Sequence of chain 1.A:
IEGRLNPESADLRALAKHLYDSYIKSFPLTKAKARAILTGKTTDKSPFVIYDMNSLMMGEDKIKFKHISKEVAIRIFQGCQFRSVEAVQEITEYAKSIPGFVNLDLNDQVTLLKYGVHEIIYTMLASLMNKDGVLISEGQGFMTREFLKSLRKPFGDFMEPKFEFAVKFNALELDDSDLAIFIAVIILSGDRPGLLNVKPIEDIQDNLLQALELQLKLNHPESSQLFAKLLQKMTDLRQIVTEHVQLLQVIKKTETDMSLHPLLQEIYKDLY

Binding-site contacts:
Ligand atom C5 contacts residue GLY99 of chain 1.A at 3.7 Å.
Ligand atom O9 contacts residue SER157 of chain 1.A at 3.3 Å (h-bond).
Ligand atom C13 contacts residue ARG103 of chain 1.A at 3.6 Å.
Ligand atom C25 contacts residue LEU70 of chain 1.A at 3.5 Å (hydrophobic).
Ligand atom C6 contacts residue HIS81 of chain 1.A at 3.8 Å.
Ligand atom C4 contacts residue ILE96 of chain 1.A at 3.2 Å (hydrophobic).
Ligand atom N27 contacts residue ILE156 of chain 1.A at 3.3 Å.
Ligand atom C11 contacts residue CYS100 of chain 1.A at 3.8 Å (hydrophobic).
Ligand atom N27 contacts residue MET163 of chain 1.A at 3.5 Å.
Ligand atom O21 contacts residue ILE96 of chain 1.A at 3.8 Å.
Ligand atom CL20 contacts residue MET144 of chain 1.A at 3.6 Å.
Ligand atom N10 contacts residue GLY99 of chain 1.A at 3.9 Å.
Ligand atom C1 contacts residue GLY99 of chain 1.A at 3.5 Å.
Ligand atom C3 contacts residue GLY99 of chain 1.A at 3.5 Å.
Ligand atom N27 contacts residue PHE79 of chain 1.A at 3.7 Å.
Ligand atom C2 contacts residue GLY99 of chain 1.A at 3.4 Å.
Ligand atom C26 contacts residue ILE156 of chain 1.A at 3.6 Å (hydrophobic).
Ligand atom C7 contacts residue SER157 of chain 1.A at 3.5 Å.
Ligand atom N23 contacts residue HIS81 of chain 1.A at 3.3 Å (h-bond).
Ligand atom C17 contacts residue ARG103 of chain 1.A at 3.8 Å.
Ligand atom C14 contacts residue ARG103 of chain 1.A at 3.8 Å.
Ligand atom CL19 contacts residue LEU155 of chain 1.A at 3.3 Å.
Ligand atom CL19 contacts residue LEU148 of chain 1.A at 3.8 Å.
Ligand atom C18 contacts residue CYS100 of chain 1.A at 3.3 Å (hydrophobic).
Ligand atom C3 contacts residue CYS100 of chain 1.A at 3.3 Å (hydrophobic).
Ligand atom C4 contacts residue GLY99 of chain 1.A at 3.5 Å.
Ligand atom O8 contacts residue SER157 of chain 1.A at 3.2 Å (h-bond).
Ligand atom C22 contacts residue HIS81 of chain 1.A at 3.4 Å.
Ligand atom O12 contacts residue CYS100 of chain 1.A at 3.6 Å.
Ligand atom C6 contacts residue GLY99 of chain 1.A at 3.8 Å.
Ligand atom C26 contacts residue MET163 of chain 1.A at 3.5 Å (hydrophobic).
Ligand atom O9 contacts residue ARG103 of chain 1.A at 3.0 Å.
Ligand atom C15 contacts residue ARG103 of chain 1.A at 3.5 Å.
Ligand atom C22 contacts residue PHE79 of chain 1.A at 3.8 Å (hydrophobic).
Ligand atom C16 contacts residue ARG103 of chain 1.A at 3.6 Å.
Ligand atom C18 contacts residue ARG103 of chain 1.A at 3.5 Å.
Ligand atom C4 contacts residue CYS100 of chain 1.A at 3.4 Å (hydrophobic).
Ligand atom C24 contacts residue GLU74 of chain 1.A at 3.5 Å.
Ligand atom O21 contacts residue HIS81 of chain 1.A at 3.2 Å (h-bond).
Ligand atom N10 contacts residue ARG103 of chain 1.A at 3.8 Å.

A protein and the small-molecule ligand that binds it are described below.
Small molecule (SMILES): O=C(Nc1ccc(Oc2ncccn2)cc1C(=O)O)c1ccc(Cl)cc1Cl